Binding-site contacts:
Ligand atom C4 contacts residue GLY286 of chain 1.D at 4.0 Å.
Ligand atom C4 contacts residue TYR260 of chain 1.D at 3.8 Å (hydrophobic).
Ligand atom C6 contacts residue ASP242 of chain 1.D at 3.5 Å.
Ligand atom O3 contacts residue ASN284 of chain 1.D at 4.4 Å.
Ligand atom C2 contacts residue CA1 of chain 1.Z at 4.3 Å.
Ligand atom C3 contacts residue GLY286 of chain 1.D at 3.7 Å.
Ligand atom C4 contacts residue ASP243 of chain 1.D at 3.8 Å.
Ligand atom O3 contacts residue ASP242 of chain 1.D at 3.8 Å.
Ligand atom O4 contacts residue CA1 of chain 1.Z at 2.6 Å.
Ligand atom C5 contacts residue TYR260 of chain 1.D at 4.0 Å (hydrophobic).
Ligand atom O4 contacts residue PRO288 of chain 1.D at 3.0 Å (h-bond).
Ligand atom C5 contacts residue ASP242 of chain 1.D at 4.1 Å.
Ligand atom O3 contacts residue ASP243 of chain 1.D at 2.9 Å (salt-bridge).
Ligand atom C5 contacts residue TYR260 of chain 1.D at 3.4 Å (hydrophobic).
Ligand atom C6 contacts residue TRP347 of chain 1.D at 4.3 Å (hydrophobic).
Ligand atom O3 contacts residue PRO288 of chain 1.D at 4.5 Å.
Ligand atom C6 contacts residue TYR260 of chain 1.D at 4.0 Å (hydrophobic).
Ligand atom C2 contacts residue GLY286 of chain 1.D at 3.8 Å.
Ligand atom C3 contacts residue ASP242 of chain 1.D at 4.3 Å.
Ligand atom O3 contacts residue GLY286 of chain 1.D at 2.7 Å (h-bond).
Ligand atom O6 contacts residue PRO346 of chain 1.D at 3.9 Å.
Ligand atom C3 contacts residue TYR260 of chain 1.D at 4.0 Å (hydrophobic).
Ligand atom C6 contacts residue PRO346 of chain 1.D at 4.3 Å (hydrophobic).
Ligand atom C3 contacts residue ASP243 of chain 1.D at 3.6 Å.
Ligand atom C6 contacts residue PRO288 of chain 1.D at 4.2 Å (hydrophobic).
Ligand atom O4 contacts residue ASP242 of chain 1.D at 3.1 Å (salt-bridge).
Ligand atom O3 contacts residue GLY285 of chain 1.D at 4.5 Å.
Ligand atom O3 contacts residue CA1 of chain 1.Z at 2.5 Å.
Ligand atom C4 contacts residue PRO288 of chain 1.D at 4.2 Å (hydrophobic).
Ligand atom O5 contacts residue PRO288 of chain 1.D at 4.2 Å.
Ligand atom O6 contacts residue TYR260 of chain 1.D at 4.4 Å.
Ligand atom C4 contacts residue CA1 of chain 1.Z at 3.2 Å.
Ligand atom O2 contacts residue GLY286 of chain 1.D at 4.3 Å.
Ligand atom O6 contacts residue TYR260 of chain 1.D at 4.0 Å.
Ligand atom O4 contacts residue ASP243 of chain 1.D at 4.4 Å.
Ligand atom O4 contacts residue GLY286 of chain 1.D at 3.1 Å (h-bond).
Ligand atom C6 contacts residue TYR260 of chain 1.D at 4.1 Å (hydrophobic).
Ligand atom C3 contacts residue CA1 of chain 1.Z at 3.4 Å.
Ligand atom C4 contacts residue ASP242 of chain 1.D at 3.5 Å.
Ligand atom O4 contacts residue GLY287 of chain 1.D at 4.0 Å.

A protein and the small-molecule ligand that binds it are described below.
Small molecule (SMILES): OC[C@H]1O[C@H](OC[C@H]2O[C@H](O)[C@H](O)[C@@H](O)[C@@H]2O)[C@H](O)[C@@H](O)[C@H]1O

Sequence of chain 1.D:
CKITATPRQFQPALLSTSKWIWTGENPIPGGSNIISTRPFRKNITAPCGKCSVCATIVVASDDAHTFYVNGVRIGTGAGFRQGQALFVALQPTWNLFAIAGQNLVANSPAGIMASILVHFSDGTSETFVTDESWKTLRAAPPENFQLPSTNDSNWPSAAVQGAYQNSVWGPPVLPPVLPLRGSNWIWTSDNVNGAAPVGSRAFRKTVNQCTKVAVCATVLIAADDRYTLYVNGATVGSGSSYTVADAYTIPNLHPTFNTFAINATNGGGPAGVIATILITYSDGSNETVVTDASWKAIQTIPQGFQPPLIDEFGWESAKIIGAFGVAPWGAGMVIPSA